The small molecule below binds the protein below.
Small molecule (SMILES): CC(=O)N[C@H]1[C@H](O[C@H]2[C@H](O)[C@@H](NC(C)=O)CO[C@@H]2CO)O[C@H](CO)[C@@H](O)[C@@H]1O

Sequence of chain 1.A:
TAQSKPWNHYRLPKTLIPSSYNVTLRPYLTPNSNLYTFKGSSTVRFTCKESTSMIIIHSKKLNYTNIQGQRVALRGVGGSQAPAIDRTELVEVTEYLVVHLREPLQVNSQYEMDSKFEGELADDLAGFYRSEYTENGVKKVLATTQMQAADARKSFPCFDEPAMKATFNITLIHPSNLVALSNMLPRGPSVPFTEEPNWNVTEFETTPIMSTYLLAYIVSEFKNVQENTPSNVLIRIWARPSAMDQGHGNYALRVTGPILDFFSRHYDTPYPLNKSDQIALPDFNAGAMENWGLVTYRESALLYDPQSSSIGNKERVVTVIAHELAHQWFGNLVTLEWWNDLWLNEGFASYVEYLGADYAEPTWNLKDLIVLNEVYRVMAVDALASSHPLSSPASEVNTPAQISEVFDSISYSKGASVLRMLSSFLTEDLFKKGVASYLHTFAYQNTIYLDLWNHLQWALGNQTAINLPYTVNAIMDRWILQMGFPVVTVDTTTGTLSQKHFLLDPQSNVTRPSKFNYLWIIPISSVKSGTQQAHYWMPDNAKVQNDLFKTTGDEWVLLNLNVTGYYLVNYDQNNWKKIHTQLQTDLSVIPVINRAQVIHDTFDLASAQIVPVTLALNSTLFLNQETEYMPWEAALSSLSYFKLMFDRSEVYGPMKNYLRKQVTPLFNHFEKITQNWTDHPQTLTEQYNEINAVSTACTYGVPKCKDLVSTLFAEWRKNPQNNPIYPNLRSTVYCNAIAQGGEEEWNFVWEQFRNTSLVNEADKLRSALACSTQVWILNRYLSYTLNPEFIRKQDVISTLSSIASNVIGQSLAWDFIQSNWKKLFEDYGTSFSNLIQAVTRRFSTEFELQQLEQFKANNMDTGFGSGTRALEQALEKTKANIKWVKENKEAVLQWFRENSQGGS

Binding-site contacts:
Ligand atom O6 contacts residue LYS578 of chain 1.A at 4.2 Å.
Ligand atom C5 contacts residue LYS578 of chain 1.A at 3.9 Å.
Ligand atom O7 contacts residue LEU616 of chain 1.A at 3.1 Å.
Ligand atom N2 contacts residue ASN619 of chain 1.A at 3.0 Å (h-bond).
Ligand atom C8 contacts residue THR615 of chain 1.A at 3.3 Å.
Ligand atom C7 contacts residue LEU616 of chain 1.A at 4.0 Å (hydrophobic).
Ligand atom C8 contacts residue PRO613 of chain 1.A at 3.5 Å (hydrophobic).
Ligand atom C8 contacts residue LEU616 of chain 1.A at 3.9 Å (hydrophobic).
Ligand atom O5 contacts residue ASN619 of chain 1.A at 2.3 Å (h-bond).
Ligand atom N2 contacts residue GLN574 of chain 1.A at 4.2 Å.
Ligand atom O5 contacts residue LYS578 of chain 1.A at 3.9 Å.
Ligand atom C1 contacts residue LYS578 of chain 1.A at 3.9 Å.
Ligand atom C1 contacts residue ASN619 of chain 1.A at 1.4 Å.
Ligand atom C2 contacts residue ASN619 of chain 1.A at 2.5 Å.
Ligand atom C4 contacts residue ASN619 of chain 1.A at 4.2 Å.
Ligand atom O4 contacts residue LYS578 of chain 1.A at 4.2 Å.
Ligand atom C6 contacts residue LYS578 of chain 1.A at 3.4 Å.
Ligand atom C7 contacts residue ASN619 of chain 1.A at 3.4 Å.
Ligand atom C8 contacts residue GLN574 of chain 1.A at 3.4 Å.
Ligand atom O6 contacts residue ASN619 of chain 1.A at 4.3 Å.
Ligand atom C4 contacts residue LYS578 of chain 1.A at 3.6 Å.
Ligand atom C7 contacts residue THR615 of chain 1.A at 4.1 Å.
Ligand atom O3 contacts residue GLN574 of chain 1.A at 4.0 Å.
Ligand atom C3 contacts residue ASN619 of chain 1.A at 3.8 Å.
Ligand atom N2 contacts residue THR615 of chain 1.A at 4.0 Å.
Ligand atom O7 contacts residue ASN619 of chain 1.A at 3.2 Å (h-bond).
Ligand atom C5 contacts residue ASN619 of chain 1.A at 3.6 Å.
Ligand atom O7 contacts residue GLN574 of chain 1.A at 3.9 Å.
Ligand atom C7 contacts residue GLN574 of chain 1.A at 3.6 Å.